Binding-site contacts:
Ligand atom C6 contacts residue LEU99 of chain 2.B at 3.8 Å (hydrophobic).
Ligand atom O4 contacts residue ASP208 of chain 2.B at 2.6 Å (salt-bridge).
Ligand atom O4 contacts residue ASN14 of chain 2.B at 2.6 Å (h-bond).
Ligand atom O4 contacts residue ARG228 of chain 2.B at 3.5 Å.
Ligand atom C4 contacts residue ASP208 of chain 2.B at 3.0 Å.
Ligand atom O6 contacts residue TYR100 of chain 2.B at 3.1 Å (h-bond).
Ligand atom C5 contacts residue TYR12 of chain 2.B at 4.0 Å (hydrophobic).
Ligand atom O4 contacts residue TYR12 of chain 2.B at 3.5 Å.
Ligand atom C4 contacts residue ASN14 of chain 2.B at 3.9 Å.
Ligand atom C4 contacts residue GLY227 of chain 2.B at 3.8 Å.
Ligand atom C3 contacts residue GLY227 of chain 2.B at 3.8 Å.
Ligand atom C4 contacts residue ARG228 of chain 2.B at 3.5 Å.
Ligand atom O6 contacts residue THR97 of chain 2.B at 4.2 Å.
Ligand atom C7 contacts residue LEU99 of chain 2.B at 4.1 Å (hydrophobic).
Ligand atom C6 contacts residue GLY98 of chain 2.B at 4.3 Å.
Ligand atom C2 contacts residue GLY227 of chain 2.B at 4.3 Å.
Ligand atom O4 contacts residue GLY227 of chain 2.B at 4.3 Å.
Ligand atom O2 contacts residue LEU99 of chain 2.B at 3.6 Å (h-bond).
Ligand atom O6 contacts residue GLY98 of chain 2.B at 3.1 Å (h-bond).
Ligand atom C6 contacts residue TYR12 of chain 2.B at 4.0 Å (hydrophobic).
Ligand atom C5 contacts residue LEU99 of chain 2.B at 3.9 Å (hydrophobic).
Ligand atom C2 contacts residue LEU99 of chain 2.B at 4.3 Å (hydrophobic).
Ligand atom O1 contacts residue LEU99 of chain 2.B at 3.9 Å.
Ligand atom O6 contacts residue ALA207 of chain 2.B at 3.4 Å.
Ligand atom O2 contacts residue GLY98 of chain 2.B at 3.2 Å.
Ligand atom O5 contacts residue LEU99 of chain 2.B at 3.0 Å (h-bond).
Ligand atom O5 contacts residue TYR100 of chain 2.B at 4.3 Å.
Ligand atom O3 contacts residue THR226 of chain 2.B at 4.2 Å.
Ligand atom O2 contacts residue GLY227 of chain 2.B at 3.6 Å.
Ligand atom O5 contacts residue GLY98 of chain 2.B at 3.9 Å.
Ligand atom O3 contacts residue GLY227 of chain 2.B at 3.4 Å.
Ligand atom C6 contacts residue ALA207 of chain 2.B at 3.7 Å (hydrophobic).
Ligand atom O6 contacts residue ASP208 of chain 2.B at 2.6 Å (salt-bridge).
Ligand atom C6 contacts residue ASP208 of chain 2.B at 3.5 Å.
Ligand atom C6 contacts residue TYR100 of chain 2.B at 3.5 Å (hydrophobic).
Ligand atom C1 contacts residue LEU99 of chain 2.B at 4.0 Å (hydrophobic).
Ligand atom O3 contacts residue ARG228 of chain 2.B at 2.8 Å (salt-bridge).
Ligand atom C5 contacts residue ASP208 of chain 2.B at 3.8 Å.
Ligand atom O6 contacts residue LEU99 of chain 2.B at 3.2 Å (h-bond).
Ligand atom C3 contacts residue ARG228 of chain 2.B at 3.5 Å.

Sequence of chain 2.B:
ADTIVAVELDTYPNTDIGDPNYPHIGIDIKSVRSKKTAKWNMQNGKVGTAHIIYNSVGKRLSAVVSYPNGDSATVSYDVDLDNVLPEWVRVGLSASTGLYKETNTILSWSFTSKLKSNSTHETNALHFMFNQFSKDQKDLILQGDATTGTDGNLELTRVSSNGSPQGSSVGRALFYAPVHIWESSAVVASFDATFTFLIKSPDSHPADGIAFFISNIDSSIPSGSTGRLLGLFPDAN

This protein binds this small molecule.
Small molecule (SMILES): CO[C@H]1O[C@H](CO)[C@@H](O)[C@H](O)[C@@H]1O